Sequence of chain 1.B:
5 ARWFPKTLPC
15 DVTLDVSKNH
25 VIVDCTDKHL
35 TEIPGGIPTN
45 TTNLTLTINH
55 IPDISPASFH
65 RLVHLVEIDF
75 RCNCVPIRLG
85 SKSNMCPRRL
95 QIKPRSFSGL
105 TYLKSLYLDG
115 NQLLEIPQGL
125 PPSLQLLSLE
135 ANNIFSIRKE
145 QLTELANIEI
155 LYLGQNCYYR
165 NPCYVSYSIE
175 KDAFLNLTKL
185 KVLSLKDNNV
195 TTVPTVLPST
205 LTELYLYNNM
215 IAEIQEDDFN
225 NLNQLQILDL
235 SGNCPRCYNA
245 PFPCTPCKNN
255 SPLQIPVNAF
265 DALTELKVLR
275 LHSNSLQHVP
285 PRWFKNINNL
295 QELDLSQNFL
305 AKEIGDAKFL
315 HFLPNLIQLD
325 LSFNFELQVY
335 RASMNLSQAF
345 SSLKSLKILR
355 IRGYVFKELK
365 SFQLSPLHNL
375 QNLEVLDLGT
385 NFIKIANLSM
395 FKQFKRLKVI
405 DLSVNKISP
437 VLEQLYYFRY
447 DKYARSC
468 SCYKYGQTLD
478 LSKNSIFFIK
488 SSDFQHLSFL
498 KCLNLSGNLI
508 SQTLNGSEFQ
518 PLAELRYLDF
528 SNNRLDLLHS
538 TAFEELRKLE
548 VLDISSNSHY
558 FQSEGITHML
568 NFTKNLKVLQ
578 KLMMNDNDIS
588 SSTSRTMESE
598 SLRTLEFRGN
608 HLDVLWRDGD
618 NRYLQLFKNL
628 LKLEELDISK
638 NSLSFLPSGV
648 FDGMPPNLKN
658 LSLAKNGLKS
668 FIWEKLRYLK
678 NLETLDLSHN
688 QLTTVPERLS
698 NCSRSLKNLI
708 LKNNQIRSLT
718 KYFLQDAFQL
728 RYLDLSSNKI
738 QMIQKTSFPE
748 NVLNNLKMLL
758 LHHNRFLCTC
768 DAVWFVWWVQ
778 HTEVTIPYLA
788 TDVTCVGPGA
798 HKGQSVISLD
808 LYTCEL

Binding-site contacts:
Ligand atom O5 contacts residue ASP477 of chain 1.B at 4.2 Å.
Ligand atom C2 contacts residue ASN501 of chain 1.B at 2.5 Å.
Ligand atom N2 contacts residue ASN501 of chain 1.B at 2.9 Å (h-bond).
Ligand atom O6 contacts residue LYS480 of chain 1.B at 4.0 Å.
Ligand atom C1 contacts residue SER479 of chain 1.B at 4.2 Å.
Ligand atom O5 contacts residue SER479 of chain 1.B at 3.2 Å (h-bond).
Ligand atom N2 contacts residue ASP526 of chain 1.B at 2.8 Å (salt-bridge).
Ligand atom C5 contacts residue SER479 of chain 1.B at 4.1 Å.
Ligand atom C6 contacts residue SER479 of chain 1.B at 3.8 Å.
Ligand atom O7 contacts residue SER468 of chain 1.B at 3.4 Å.
Ligand atom C8 contacts residue ASP526 of chain 1.B at 3.7 Å.
Ligand atom O5 contacts residue SER503 of chain 1.B at 4.3 Å.
Ligand atom C5 contacts residue SER503 of chain 1.B at 4.2 Å.
Ligand atom C8 contacts residue CYS469 of chain 1.B at 3.7 Å (hydrophobic).
Ligand atom C8 contacts residue TYR524 of chain 1.B at 3.2 Å (hydrophobic).
Ligand atom O6 contacts residue SER407 of chain 1.B at 4.1 Å.
Ligand atom C7 contacts residue ASN501 of chain 1.B at 3.7 Å.
Ligand atom O5 contacts residue ASN501 of chain 1.B at 2.4 Å (h-bond).
Ligand atom O7 contacts residue CYS469 of chain 1.B at 3.2 Å (h-bond).
Ligand atom C3 contacts residue ASP526 of chain 1.B at 3.9 Å.
Ligand atom C5 contacts residue ASN501 of chain 1.B at 3.7 Å.
Ligand atom C7 contacts residue ASP526 of chain 1.B at 3.7 Å.
Ligand atom C8 contacts residue SER468 of chain 1.B at 4.4 Å.
Ligand atom C1 contacts residue ASP526 of chain 1.B at 3.6 Å.
Ligand atom C7 contacts residue SER468 of chain 1.B at 4.2 Å.
Ligand atom C3 contacts residue ASN501 of chain 1.B at 3.8 Å.
Ligand atom C1 contacts residue SER503 of chain 1.B at 4.3 Å.
Ligand atom C7 contacts residue CYS469 of chain 1.B at 4.0 Å (hydrophobic).
Ligand atom O7 contacts residue ASN501 of chain 1.B at 4.1 Å.
Ligand atom C6 contacts residue LYS480 of chain 1.B at 4.0 Å.
Ligand atom O6 contacts residue SER479 of chain 1.B at 3.1 Å (h-bond).
Ligand atom C1 contacts residue ASN501 of chain 1.B at 1.4 Å.
Ligand atom C4 contacts residue ASN501 of chain 1.B at 4.3 Å.
Ligand atom C2 contacts residue ASP526 of chain 1.B at 3.6 Å.

The small molecule below binds the protein below.
Small molecule (SMILES): CC(=O)N[C@@H]1[C@@H](O)[C@H](O)[C@@H](CO)O[C@H]1O